Sequence of chain 1.C:
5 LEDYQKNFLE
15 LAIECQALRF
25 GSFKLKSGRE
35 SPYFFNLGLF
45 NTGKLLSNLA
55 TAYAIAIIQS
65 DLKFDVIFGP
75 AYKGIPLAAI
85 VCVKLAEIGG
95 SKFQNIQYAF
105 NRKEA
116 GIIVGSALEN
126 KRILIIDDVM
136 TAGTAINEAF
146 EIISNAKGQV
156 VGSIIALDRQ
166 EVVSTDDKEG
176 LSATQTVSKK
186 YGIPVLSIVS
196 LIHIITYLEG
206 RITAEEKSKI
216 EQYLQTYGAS

Binding-site contacts:
Ligand atom O4 contacts residue PHE38 of chain 1.C at 3.6 Å.
Ligand atom C5' contacts residue THR136 of chain 1.C at 3.7 Å.
Ligand atom C6 contacts residue PHE38 of chain 1.C at 3.6 Å (hydrophobic).
Ligand atom O1P contacts residue LYS30 of chain 1.C at 2.6 Å (salt-bridge).
Ligand atom C5 contacts residue LEU29 of chain 1.C at 3.7 Å (hydrophobic).
Ligand atom O3P contacts residue THR136 of chain 1.C at 2.9 Å (h-bond).
Ligand atom O3P contacts residue ALA137 of chain 1.C at 3.3 Å (h-bond).
Ligand atom O3P contacts residue GLY138 of chain 1.C at 2.8 Å (h-bond).
Ligand atom N3 contacts residue PHE39 of chain 1.C at 2.7 Å (h-bond).
Ligand atom O1P contacts residue THR139 of chain 1.C at 3.5 Å (h-bond).
Ligand atom C3' contacts residue VAL134 of chain 1.C at 3.6 Å (hydrophobic).
Ligand atom O72 contacts residue THR136 of chain 1.C at 2.6 Å (h-bond).
Ligand atom O3' contacts residue VAL134 of chain 1.C at 3.6 Å.
Ligand atom C2 contacts residue PHE39 of chain 1.C at 3.5 Å (hydrophobic).
Ligand atom O2P contacts residue GLY138 of chain 1.C at 3.5 Å (h-bond).
Ligand atom O3' contacts residue ASP133 of chain 1.C at 2.7 Å (salt-bridge).
Ligand atom C3' contacts residue ASP133 of chain 1.C at 3.4 Å.
Ligand atom N3 contacts residue PHE38 of chain 1.C at 3.5 Å.
Ligand atom O2P contacts residue ALA137 of chain 1.C at 2.9 Å (h-bond).
Ligand atom O4 contacts residue PHE39 of chain 1.C at 2.8 Å (h-bond).
Ligand atom C5' contacts residue VAL134 of chain 1.C at 3.2 Å (hydrophobic).
Ligand atom C7 contacts residue THR136 of chain 1.C at 3.5 Å.
Ligand atom O71 contacts residue LYS30 of chain 1.C at 2.8 Å (salt-bridge).
Ligand atom C5 contacts residue ARG164 of chain 1.C at 3.7 Å.
Ligand atom O71 contacts residue LEU29 of chain 1.C at 3.4 Å.
Ligand atom O3P contacts residue THR139 of chain 1.C at 3.6 Å.
Ligand atom O5' contacts residue THR136 of chain 1.C at 3.3 Å (h-bond).
Ligand atom O72 contacts residue LEU29 of chain 1.C at 3.7 Å.
Ligand atom C2' contacts residue ASP133 of chain 1.C at 3.7 Å.
Ligand atom O2P contacts residue THR136 of chain 1.C at 3.6 Å.
Ligand atom P contacts residue LYS30 of chain 1.C at 3.5 Å.
Ligand atom O4 contacts residue ARG164 of chain 1.C at 2.9 Å (salt-bridge).
Ligand atom O2 contacts residue PHE39 of chain 1.C at 3.3 Å (h-bond).
Ligand atom C4 contacts residue PHE38 of chain 1.C at 3.4 Å (hydrophobic).
Ligand atom C2 contacts residue PHE38 of chain 1.C at 3.5 Å (hydrophobic).
Ligand atom C5 contacts residue PHE38 of chain 1.C at 3.4 Å (hydrophobic).
Ligand atom P contacts residue ALA137 of chain 1.C at 3.6 Å.
Ligand atom O1P contacts residue ALA140 of chain 1.C at 2.8 Å (h-bond).
Ligand atom O2 contacts residue ASP133 of chain 1.C at 3.4 Å (salt-bridge).
Ligand atom C4 contacts residue PHE39 of chain 1.C at 3.6 Å (hydrophobic).

A small-molecule ligand and the protein it binds are described below.
Small molecule (SMILES): O=C(O)c1cc(=O)[nH]c(=O)n1[C@@H]1O[C@H](COP(=O)(O)O)[C@@H](O)[C@H]1O